The small molecule below binds the protein below.
Small molecule (SMILES): Cc1cc2c(cc1C1(c3ccc(C(=O)O)cn3)CC1)C(C)(C)CCC2(C)C

Binding-site contacts:
Ligand atom C23 contacts residue HIS208 of chain 1.C at 3.7 Å.
Ligand atom N13 contacts residue ALA45 of chain 1.C at 3.9 Å.
Ligand atom C12 contacts residue PHE86 of chain 1.C at 3.9 Å (hydrophobic).
Ligand atom C16 contacts residue LEU82 of chain 1.C at 3.8 Å (hydrophobic).
Ligand atom C16 contacts residue PHE86 of chain 1.C at 3.7 Å (hydrophobic).
Ligand atom C14 contacts residue ALA45 of chain 1.C at 3.9 Å (hydrophobic).
Ligand atom O19 contacts residue PHE86 of chain 1.C at 3.8 Å.
Ligand atom C4 contacts residue ILE41 of chain 1.C at 3.8 Å (hydrophobic).
Ligand atom C14 contacts residue ILE41 of chain 1.C at 3.6 Å (hydrophobic).
Ligand atom C3 contacts residue CYS205 of chain 1.C at 3.6 Å (hydrophobic).
Ligand atom C22 contacts residue CYS205 of chain 1.C at 3.9 Å (hydrophobic).
Ligand atom C12 contacts residue ALA45 of chain 1.C at 3.7 Å (hydrophobic).
Ligand atom C18 contacts residue ALA44 of chain 1.C at 3.7 Å (hydrophobic).
Ligand atom C21 contacts residue ALA45 of chain 1.C at 3.7 Å (hydrophobic).
Ligand atom C21 contacts residue TRP78 of chain 1.C at 3.6 Å (hydrophobic).
Ligand atom O19 contacts residue GLN48 of chain 1.C at 3.4 Å.
Ligand atom C14 contacts residue ALA44 of chain 1.C at 3.9 Å (hydrophobic).
Ligand atom O19 contacts residue ALA100 of chain 1.C at 2.9 Å.
Ligand atom O20 contacts residue ALA44 of chain 1.C at 3.0 Å.
Ligand atom C5 contacts residue ILE41 of chain 1.C at 3.6 Å (hydrophobic).
Ligand atom C26 contacts residue ILE118 of chain 1.C at 3.8 Å (hydrophobic).
Ligand atom C2 contacts residue CYS205 of chain 1.C at 3.4 Å (hydrophobic).
Ligand atom C18 contacts residue PHE86 of chain 1.C at 3.8 Å (hydrophobic).
Ligand atom C27 contacts residue ALA45 of chain 1.C at 3.3 Å (hydrophobic).
Ligand atom O20 contacts residue ARG89 of chain 1.C at 3.5 Å (salt-bridge).
Ligand atom C15 contacts residue ALA45 of chain 1.C at 3.9 Å (hydrophobic).
Ligand atom N13 contacts residue ILE41 of chain 1.C at 3.5 Å.
Ligand atom C14 contacts residue PHE86 of chain 1.C at 3.9 Å (hydrophobic).
Ligand atom C18 contacts residue ARG89 of chain 1.C at 3.5 Å.
Ligand atom O20 contacts residue ALA100 of chain 1.C at 2.6 Å (h-bond).
Ligand atom C1 contacts residue CYS205 of chain 1.C at 3.6 Å (hydrophobic).
Ligand atom C17 contacts residue PHE86 of chain 1.C at 3.8 Å (hydrophobic).
Ligand atom C15 contacts residue PHE86 of chain 1.C at 3.8 Å (hydrophobic).
Ligand atom C22 contacts residue ILE83 of chain 1.C at 3.5 Å (hydrophobic).
Ligand atom O19 contacts residue ARG89 of chain 1.C at 3.0 Å (salt-bridge).
Ligand atom C9 contacts residue ILE118 of chain 1.C at 3.8 Å (hydrophobic).
Ligand atom O20 contacts residue LEU99 of chain 1.C at 3.0 Å.
Ligand atom C18 contacts residue ALA100 of chain 1.C at 3.4 Å (hydrophobic).
Ligand atom C6 contacts residue ILE41 of chain 1.C at 3.7 Å (hydrophobic).
Ligand atom C17 contacts residue LEU82 of chain 1.C at 3.3 Å (hydrophobic).

Sequence of chain 1.C:
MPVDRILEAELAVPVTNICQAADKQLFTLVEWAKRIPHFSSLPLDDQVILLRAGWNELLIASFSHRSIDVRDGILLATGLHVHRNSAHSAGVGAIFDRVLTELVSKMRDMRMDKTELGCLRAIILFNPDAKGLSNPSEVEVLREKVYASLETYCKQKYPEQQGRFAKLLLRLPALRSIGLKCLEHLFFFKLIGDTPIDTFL